Sequence of chain 1.A:
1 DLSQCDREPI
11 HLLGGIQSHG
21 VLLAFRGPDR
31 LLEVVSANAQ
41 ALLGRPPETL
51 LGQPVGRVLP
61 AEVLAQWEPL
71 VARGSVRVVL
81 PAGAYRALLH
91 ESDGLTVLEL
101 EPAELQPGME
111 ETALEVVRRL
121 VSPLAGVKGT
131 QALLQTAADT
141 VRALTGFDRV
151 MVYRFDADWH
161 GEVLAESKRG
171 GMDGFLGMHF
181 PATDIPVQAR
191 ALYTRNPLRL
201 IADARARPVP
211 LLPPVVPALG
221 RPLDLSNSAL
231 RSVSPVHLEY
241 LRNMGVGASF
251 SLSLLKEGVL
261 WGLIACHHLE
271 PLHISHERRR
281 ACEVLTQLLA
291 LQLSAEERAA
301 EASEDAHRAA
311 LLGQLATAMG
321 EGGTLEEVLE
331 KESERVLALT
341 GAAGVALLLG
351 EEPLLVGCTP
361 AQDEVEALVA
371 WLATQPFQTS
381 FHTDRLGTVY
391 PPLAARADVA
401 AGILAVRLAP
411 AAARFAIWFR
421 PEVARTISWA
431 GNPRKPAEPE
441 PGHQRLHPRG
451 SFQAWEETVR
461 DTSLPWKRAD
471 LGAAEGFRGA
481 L

A small-molecule ligand and the protein it binds are described below.
Small molecule (SMILES): C=CC1=C(C)/C(=C\c2[nH]c(/C=C3\N=C(/C=C4\NC(=O)[C@@H](C)\C4=C/C)C(C)=C3CCC(=O)O)c(CCC(=O)O)c2C)NC1=O

Binding-site contacts:
Ligand atom NC contacts residue HIS237 of chain 1.A at 3.2 Å.
Ligand atom C2A contacts residue THR183 of chain 1.A at 3.5 Å.
Ligand atom CAA contacts residue CYS5 of chain 1.A at 2.7 Å (hydrophobic).
Ligand atom C2C contacts residue HIS237 of chain 1.A at 3.5 Å.
Ligand atom CGC contacts residue HIS237 of chain 1.A at 3.4 Å.
Ligand atom C2D contacts residue TYR240 of chain 1.A at 3.5 Å (hydrophobic).
Ligand atom O2B contacts residue ARG231 of chain 1.A at 2.8 Å (salt-bridge).
Ligand atom CBD contacts residue PHE180 of chain 1.A at 3.4 Å (hydrophobic).
Ligand atom C3A contacts residue THR183 of chain 1.A at 3.5 Å.
Ligand atom OD contacts residue HIS267 of chain 1.A at 2.8 Å (h-bond).
Ligand atom NB contacts residue ASP184 of chain 1.A at 3.0 Å (salt-bridge).
Ligand atom NC contacts residue ILE185 of chain 1.A at 3.5 Å.
Ligand atom CGB contacts residue TYR193 of chain 1.A at 3.3 Å (hydrophobic).
Ligand atom CBA contacts residue LEU446 of chain 1.A at 3.5 Å (hydrophobic).
Ligand atom O2B contacts residue SER234 of chain 1.A at 3.1 Å (h-bond).
Ligand atom CAD contacts residue PHE180 of chain 1.A at 3.3 Å (hydrophobic).
Ligand atom C1B contacts residue PRO186 of chain 1.A at 3.4 Å (hydrophobic).
Ligand atom O1B contacts residue TYR193 of chain 1.A at 2.5 Å (h-bond).
Ligand atom OA contacts residue TYR240 of chain 1.A at 3.1 Å.
Ligand atom C4C contacts residue ILE185 of chain 1.A at 3.5 Å (hydrophobic).
Ligand atom NA contacts residue ASP184 of chain 1.A at 3.4 Å (salt-bridge).
Ligand atom CAB contacts residue TYR193 of chain 1.A at 3.2 Å (hydrophobic).
Ligand atom CGB contacts residue ARG231 of chain 1.A at 3.5 Å.
Ligand atom OA contacts residue ASP184 of chain 1.A at 3.5 Å (salt-bridge).
Ligand atom C1C contacts residue HIS237 of chain 1.A at 3.2 Å.
Ligand atom O2C contacts residue SER249 of chain 1.A at 2.7 Å (h-bond).
Ligand atom O1B contacts residue ARG231 of chain 1.A at 2.8 Å (salt-bridge).
Ligand atom CBC contacts residue HIS237 of chain 1.A at 3.2 Å.
Ligand atom O1C contacts residue SER249 of chain 1.A at 3.4 Å (h-bond).
Ligand atom NC contacts residue ASP184 of chain 1.A at 3.0 Å (salt-bridge).
Ligand atom CBA contacts residue CYS5 of chain 1.A at 1.8 Å (hydrophobic).
Ligand atom O1C contacts residue SER251 of chain 1.A at 2.6 Å (h-bond).
Ligand atom CHC contacts residue HIS237 of chain 1.A at 3.5 Å.
Ligand atom CMB contacts residue GLU8 of chain 1.A at 3.5 Å.
Ligand atom O2C contacts residue HIS237 of chain 1.A at 2.8 Å (h-bond).
Ligand atom CBB contacts residue TYR193 of chain 1.A at 3.4 Å (hydrophobic).
Ligand atom CGC contacts residue SER249 of chain 1.A at 3.5 Å.
Ligand atom CAC contacts residue TYR193 of chain 1.A at 3.3 Å (hydrophobic).
Ligand atom O2B contacts residue VAL233 of chain 1.A at 3.4 Å.
Ligand atom CMD contacts residue TYR240 of chain 1.A at 3.5 Å (hydrophobic).